Binding-site contacts:
Ligand atom C6 contacts residue THR451 of chain 1.B at 4.1 Å.
Ligand atom O5 contacts residue ASN448 of chain 1.B at 2.4 Å (h-bond).
Ligand atom C8 contacts residue SER484 of chain 1.B at 3.6 Å.
Ligand atom C1 contacts residue ASN448 of chain 1.B at 1.5 Å.
Ligand atom C7 contacts residue SER484 of chain 1.B at 4.3 Å.
Ligand atom C3 contacts residue ASN448 of chain 1.B at 3.8 Å.
Ligand atom C5 contacts residue ASN448 of chain 1.B at 3.7 Å.
Ligand atom N2 contacts residue ASN448 of chain 1.B at 2.9 Å (h-bond).
Ligand atom C1 contacts residue ASP485 of chain 1.B at 4.1 Å.
Ligand atom C5 contacts residue THR450 of chain 1.B at 3.6 Å.
Ligand atom C7 contacts residue ASN448 of chain 1.B at 3.6 Å.
Ligand atom C2 contacts residue ASP485 of chain 1.B at 3.9 Å.
Ligand atom C1 contacts residue THR450 of chain 1.B at 4.0 Å.
Ligand atom C2 contacts residue ASN448 of chain 1.B at 2.5 Å.
Ligand atom O7 contacts residue ASN448 of chain 1.B at 3.8 Å.
Ligand atom C1 contacts residue THR451 of chain 1.B at 3.8 Å.
Ligand atom N2 contacts residue SER484 of chain 1.B at 3.9 Å.
Ligand atom N2 contacts residue ASP485 of chain 1.B at 3.9 Å.
Ligand atom C4 contacts residue ASN448 of chain 1.B at 4.3 Å.
Ligand atom O6 contacts residue THR451 of chain 1.B at 3.8 Å.
Ligand atom C6 contacts residue THR450 of chain 1.B at 3.6 Å.
Ligand atom O5 contacts residue THR451 of chain 1.B at 3.1 Å.
Ligand atom C5 contacts residue THR451 of chain 1.B at 4.2 Å.
Ligand atom O5 contacts residue ASP485 of chain 1.B at 4.4 Å.
Ligand atom O5 contacts residue THR450 of chain 1.B at 3.5 Å.

Sequence of chain 1.B:
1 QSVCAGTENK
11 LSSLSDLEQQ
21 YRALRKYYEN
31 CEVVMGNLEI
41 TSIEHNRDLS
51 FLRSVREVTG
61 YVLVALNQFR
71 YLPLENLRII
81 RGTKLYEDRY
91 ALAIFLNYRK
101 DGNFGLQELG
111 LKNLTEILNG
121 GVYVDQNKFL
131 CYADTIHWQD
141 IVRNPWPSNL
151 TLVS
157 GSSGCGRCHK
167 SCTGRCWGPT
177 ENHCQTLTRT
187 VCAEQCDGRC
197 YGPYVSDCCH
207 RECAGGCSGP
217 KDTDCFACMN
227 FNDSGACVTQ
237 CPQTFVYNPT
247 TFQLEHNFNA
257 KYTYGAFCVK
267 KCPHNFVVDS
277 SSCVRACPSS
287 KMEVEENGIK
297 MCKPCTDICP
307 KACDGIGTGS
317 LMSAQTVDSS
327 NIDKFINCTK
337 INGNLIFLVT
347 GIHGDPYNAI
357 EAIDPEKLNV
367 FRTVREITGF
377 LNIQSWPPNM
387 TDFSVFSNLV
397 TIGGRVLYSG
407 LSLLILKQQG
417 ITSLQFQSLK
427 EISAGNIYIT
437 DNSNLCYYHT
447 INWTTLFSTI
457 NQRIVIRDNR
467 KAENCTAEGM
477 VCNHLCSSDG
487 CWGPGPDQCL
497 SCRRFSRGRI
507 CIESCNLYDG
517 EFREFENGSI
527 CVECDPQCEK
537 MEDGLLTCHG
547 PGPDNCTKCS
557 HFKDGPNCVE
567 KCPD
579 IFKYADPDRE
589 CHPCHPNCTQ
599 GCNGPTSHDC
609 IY

The small molecule below binds the protein below.
Small molecule (SMILES): CC(=O)N[C@H]1[C@H](O[C@H]2[C@H](O)[C@@H](NC(C)=O)CO[C@@H]2CO)O[C@H](CO)[C@@H](O[C@@H]2O[C@H](CO)[C@@H](O)[C@H](O)[C@@H]2O)[C@@H]1O